A small-molecule ligand and the protein it binds are described below.
Small molecule (SMILES): CC(=O)N[C@@H]1[C@@H](O)[C@H](O)[C@@H](CO)O[C@H]1O

Sequence of chain 1.A:
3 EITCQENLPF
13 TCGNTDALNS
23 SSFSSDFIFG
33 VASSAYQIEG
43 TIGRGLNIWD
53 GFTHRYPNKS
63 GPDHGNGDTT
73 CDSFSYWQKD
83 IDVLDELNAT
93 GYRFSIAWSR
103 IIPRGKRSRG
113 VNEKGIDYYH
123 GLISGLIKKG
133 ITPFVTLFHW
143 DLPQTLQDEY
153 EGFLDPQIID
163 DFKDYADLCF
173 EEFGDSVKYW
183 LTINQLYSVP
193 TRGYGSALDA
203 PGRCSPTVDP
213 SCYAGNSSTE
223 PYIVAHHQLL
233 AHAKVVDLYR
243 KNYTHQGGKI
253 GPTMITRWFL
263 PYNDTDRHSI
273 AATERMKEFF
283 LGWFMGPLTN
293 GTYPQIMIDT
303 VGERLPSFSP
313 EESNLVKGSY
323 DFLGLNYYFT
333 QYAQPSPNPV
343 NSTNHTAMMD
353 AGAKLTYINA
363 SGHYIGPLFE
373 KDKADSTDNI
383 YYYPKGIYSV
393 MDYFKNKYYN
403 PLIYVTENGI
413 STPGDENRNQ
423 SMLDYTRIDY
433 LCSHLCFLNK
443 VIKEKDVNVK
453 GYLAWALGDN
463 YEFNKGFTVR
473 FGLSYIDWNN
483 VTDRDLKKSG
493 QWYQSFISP

Binding-site contacts:
Ligand atom N2 contacts residue ASN346 of chain 1.A at 3.5 Å (h-bond).
Ligand atom O7 contacts residue ASN346 of chain 1.A at 4.0 Å.
Ligand atom O6 contacts residue MET351 of chain 1.A at 3.7 Å.
Ligand atom C3 contacts residue ASN346 of chain 1.A at 4.0 Å.
Ligand atom C6 contacts residue ASN346 of chain 1.A at 4.3 Å.
Ligand atom O6 contacts residue ASN346 of chain 1.A at 4.0 Å.
Ligand atom C5 contacts residue ASN346 of chain 1.A at 3.5 Å.
Ligand atom O7 contacts residue SER344 of chain 1.A at 3.8 Å.
Ligand atom C4 contacts residue ASN346 of chain 1.A at 4.3 Å.
Ligand atom C2 contacts residue ASN346 of chain 1.A at 2.9 Å.
Ligand atom C1 contacts residue ASN346 of chain 1.A at 1.5 Å.
Ligand atom O5 contacts residue ASN346 of chain 1.A at 2.2 Å (h-bond).
Ligand atom C7 contacts residue ASN346 of chain 1.A at 4.0 Å.